The small molecule below binds the protein below.
Small molecule (SMILES): CC(=O)N[C@@H]1[C@@H](O)[C@H](O)[C@@H](CO)O[C@H]1O

Binding-site contacts:
Ligand atom O7 contacts residue ASN334 of chain 1.C at 4.3 Å.
Ligand atom N2 contacts residue SER362 of chain 1.C at 4.1 Å.
Ligand atom O3 contacts residue SER362 of chain 1.C at 4.1 Å.
Ligand atom N2 contacts residue ASN334 of chain 1.C at 2.8 Å (h-bond).
Ligand atom C3 contacts residue ASN334 of chain 1.C at 3.7 Å.
Ligand atom C2 contacts residue SER362 of chain 1.C at 4.3 Å.
Ligand atom C8 contacts residue GLY330 of chain 1.C at 4.4 Å.
Ligand atom C4 contacts residue SER362 of chain 1.C at 4.3 Å.
Ligand atom C7 contacts residue ASN334 of chain 1.C at 3.8 Å.
Ligand atom O4 contacts residue SER362 of chain 1.C at 3.9 Å.
Ligand atom C5 contacts residue ASN334 of chain 1.C at 3.6 Å.
Ligand atom O5 contacts residue ASN334 of chain 1.C at 2.3 Å (h-bond).
Ligand atom C8 contacts residue VAL358 of chain 1.C at 3.5 Å (hydrophobic).
Ligand atom O6 contacts residue ASN334 of chain 1.C at 4.5 Å.
Ligand atom C2 contacts residue ASN334 of chain 1.C at 2.4 Å.
Ligand atom C1 contacts residue ASN334 of chain 1.C at 1.4 Å.
Ligand atom C1 contacts residue SER362 of chain 1.C at 4.5 Å.
Ligand atom C3 contacts residue SER362 of chain 1.C at 3.7 Å.
Ligand atom C4 contacts residue ASN334 of chain 1.C at 4.2 Å.

Sequence of chain 1.C:
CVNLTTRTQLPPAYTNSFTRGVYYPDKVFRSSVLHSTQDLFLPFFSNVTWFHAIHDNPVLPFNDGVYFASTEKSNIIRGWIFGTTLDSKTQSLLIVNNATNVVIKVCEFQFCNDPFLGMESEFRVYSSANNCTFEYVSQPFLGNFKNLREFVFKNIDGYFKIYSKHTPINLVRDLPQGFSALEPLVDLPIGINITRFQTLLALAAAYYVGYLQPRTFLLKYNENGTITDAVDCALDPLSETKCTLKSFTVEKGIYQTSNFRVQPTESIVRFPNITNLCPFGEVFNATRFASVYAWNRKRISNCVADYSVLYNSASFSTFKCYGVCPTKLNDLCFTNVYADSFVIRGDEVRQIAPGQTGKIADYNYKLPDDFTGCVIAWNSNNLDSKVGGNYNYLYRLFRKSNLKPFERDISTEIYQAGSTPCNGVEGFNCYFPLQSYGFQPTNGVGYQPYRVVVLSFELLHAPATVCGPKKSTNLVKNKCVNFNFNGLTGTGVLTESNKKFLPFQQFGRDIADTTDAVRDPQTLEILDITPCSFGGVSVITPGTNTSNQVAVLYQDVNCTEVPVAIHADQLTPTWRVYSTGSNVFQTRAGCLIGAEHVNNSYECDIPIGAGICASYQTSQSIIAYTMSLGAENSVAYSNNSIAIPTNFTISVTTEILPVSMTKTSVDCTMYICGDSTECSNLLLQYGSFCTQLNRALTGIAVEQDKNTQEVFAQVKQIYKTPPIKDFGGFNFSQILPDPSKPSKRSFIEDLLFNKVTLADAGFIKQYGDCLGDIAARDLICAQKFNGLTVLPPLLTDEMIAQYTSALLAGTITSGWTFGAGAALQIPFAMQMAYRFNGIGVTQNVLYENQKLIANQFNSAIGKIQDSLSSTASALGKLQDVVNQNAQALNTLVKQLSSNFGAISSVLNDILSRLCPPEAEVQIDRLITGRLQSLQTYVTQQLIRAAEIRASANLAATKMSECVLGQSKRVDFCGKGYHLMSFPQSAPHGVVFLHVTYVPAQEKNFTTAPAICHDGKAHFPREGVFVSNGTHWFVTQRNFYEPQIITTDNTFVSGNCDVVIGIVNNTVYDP